Sequence of chain 1.W:
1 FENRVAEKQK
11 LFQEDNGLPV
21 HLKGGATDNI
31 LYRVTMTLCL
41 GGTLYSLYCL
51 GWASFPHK

Binding-site contacts:
Ligand atom O25 contacts residue ARG156 of chain 1.P at 3.1 Å (salt-bridge).
Ligand atom C6 contacts residue PHE164 of chain 1.P at 4.1 Å (hydrophobic).
Ligand atom O26 contacts residue PHE1 of chain 1.W at 3.5 Å (h-bond).
Ligand atom C7 contacts residue GLN161 of chain 1.P at 3.9 Å.
Ligand atom C3 contacts residue PHE164 of chain 1.P at 4.3 Å (hydrophobic).
Ligand atom O7 contacts residue GLN161 of chain 1.P at 3.6 Å.
Ligand atom O26 contacts residue PHE225 of chain 1.P at 4.4 Å.
Ligand atom C5 contacts residue PHE164 of chain 1.P at 3.8 Å (hydrophobic).
Ligand atom O25 contacts residue PHE1 of chain 1.W at 3.3 Å (h-bond).
Ligand atom C11 contacts residue PHE219 of chain 1.P at 4.4 Å (hydrophobic).
Ligand atom C16 contacts residue LYS157 of chain 1.P at 4.5 Å.
Ligand atom C24 contacts residue ARG156 of chain 1.P at 3.0 Å.
Ligand atom C19 contacts residue PHE164 of chain 1.P at 3.1 Å (hydrophobic).
Ligand atom C24 contacts residue PHE1 of chain 1.W at 4.1 Å (hydrophobic).
Ligand atom C6 contacts residue GLN161 of chain 1.P at 4.5 Å.
Ligand atom C15 contacts residue LYS157 of chain 1.P at 4.3 Å.
Ligand atom C7 contacts residue LEU160 of chain 1.P at 4.4 Å (hydrophobic).
Ligand atom C15 contacts residue LEU160 of chain 1.P at 4.5 Å (hydrophobic).
Ligand atom C10 contacts residue PHE164 of chain 1.P at 4.3 Å (hydrophobic).
Ligand atom C18 contacts residue LEU223 of chain 1.P at 3.6 Å (hydrophobic).
Ligand atom C23 contacts residue LEU160 of chain 1.P at 4.4 Å (hydrophobic).
Ligand atom C23 contacts residue ARG156 of chain 1.P at 3.5 Å.
Ligand atom C19 contacts residue PHE219 of chain 1.P at 3.6 Å (hydrophobic).
Ligand atom O26 contacts residue ARG156 of chain 1.P at 3.0 Å (salt-bridge).
Ligand atom C18 contacts residue LEU160 of chain 1.P at 3.2 Å (hydrophobic).

Sequence of chain 1.P:
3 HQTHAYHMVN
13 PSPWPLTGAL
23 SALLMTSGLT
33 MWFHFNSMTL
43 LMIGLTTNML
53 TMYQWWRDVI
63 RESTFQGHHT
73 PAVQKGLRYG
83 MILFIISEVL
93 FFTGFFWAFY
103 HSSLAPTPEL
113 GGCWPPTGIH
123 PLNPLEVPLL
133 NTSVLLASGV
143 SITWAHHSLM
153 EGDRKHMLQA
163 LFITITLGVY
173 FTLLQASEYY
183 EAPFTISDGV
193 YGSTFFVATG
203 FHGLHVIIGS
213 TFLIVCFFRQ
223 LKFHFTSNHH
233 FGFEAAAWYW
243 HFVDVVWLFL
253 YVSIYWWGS

This small molecule binds to this protein.
Small molecule (SMILES): C[C@H](CCC(=O)O)[C@H]1CC[C@H]2[C@@H]3[C@H](O)C[C@@H]4C[C@H](O)CC[C@]4(C)[C@H]3C[C@H](O)[C@]12C